Sequence of chain 1.B:
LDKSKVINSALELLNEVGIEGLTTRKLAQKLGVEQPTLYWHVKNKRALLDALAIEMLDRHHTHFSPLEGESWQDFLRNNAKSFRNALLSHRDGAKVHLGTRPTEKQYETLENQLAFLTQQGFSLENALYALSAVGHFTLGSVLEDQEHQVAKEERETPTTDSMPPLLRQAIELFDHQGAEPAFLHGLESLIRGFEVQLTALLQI

Binding-site contacts:
Ligand atom CE2 contacts residue TYR110 of chain 1.B at 3.5 Å (hydrophobic).
Ligand atom CE2 contacts residue PRO105 of chain 1.B at 3.6 Å (hydrophobic).
Ligand atom CB contacts residue GLU147 of chain 1.A at 3.5 Å.
Ligand atom CH3 contacts residue PHE86 of chain 1.B at 3.4 Å (hydrophobic).
Ligand atom O contacts residue GLU156 of chain 1.A at 3.2 Å (salt-bridge).
Ligand atom O contacts residue ARG104 of chain 1.B at 3.0 Å (salt-bridge).
Ligand atom CA contacts residue PHE177 of chain 1.A at 3.5 Å (hydrophobic).
Ligand atom OH contacts residue ALA182 of chain 1.A at 3.3 Å (h-bond).
Ligand atom CD1 contacts residue GLN152 of chain 1.A at 3.3 Å.
Ligand atom ND2 contacts residue HIS139 of chain 1.B at 3.0 Å (h-bond).
Ligand atom CZ2 contacts residue GLN116 of chain 1.B at 3.6 Å.
Ligand atom O contacts residue HIS139 of chain 1.B at 3.0 Å.
Ligand atom ND2 contacts residue GLU147 of chain 1.A at 3.6 Å.
Ligand atom O contacts residue PRO161 of chain 1.A at 3.5 Å.
Ligand atom CA contacts residue GLU156 of chain 1.A at 3.0 Å.
Ligand atom O contacts residue PHE177 of chain 1.A at 3.1 Å.
Ligand atom C contacts residue GLU156 of chain 1.A at 3.5 Å.
Ligand atom CB contacts residue GLU156 of chain 1.A at 3.0 Å.
Ligand atom CE1 contacts residue ALA182 of chain 1.A at 3.6 Å (hydrophobic).
Ligand atom CD contacts residue LYS155 of chain 1.A at 3.4 Å.
Ligand atom CB contacts residue GLY181 of chain 1.A at 3.5 Å.
Ligand atom CE3 contacts residue LEU131 of chain 1.B at 3.6 Å (hydrophobic).
Ligand atom CD2 contacts residue GLN152 of chain 1.A at 3.4 Å.
Ligand atom CB contacts residue PHE177 of chain 1.A at 3.5 Å (hydrophobic).
Ligand atom ND2 contacts residue ASP148 of chain 1.A at 2.7 Å (salt-bridge).
Ligand atom CD1 contacts residue LEU134 of chain 1.B at 3.5 Å (hydrophobic).
Ligand atom CG contacts residue LYS155 of chain 1.A at 3.2 Å.
Ligand atom O contacts residue PHE67 of chain 1.B at 3.6 Å.
Ligand atom CB contacts residue THR160 of chain 1.A at 3.5 Å.
Ligand atom O contacts residue HIS64 of chain 1.B at 2.9 Å (h-bond).
Ligand atom OD1 contacts residue HIS151 of chain 1.A at 3.5 Å (h-bond).
Ligand atom CZ2 contacts residue LEU113 of chain 1.B at 3.6 Å (hydrophobic).
Ligand atom CG2 contacts residue GLU147 of chain 1.A at 3.5 Å.
Ligand atom CG contacts residue GLN152 of chain 1.A at 3.3 Å.
Ligand atom OG1 contacts residue GLU147 of chain 1.A at 2.7 Å (salt-bridge).
Ligand atom NE1 contacts residue LEU134 of chain 1.B at 3.6 Å.
Ligand atom NE1 contacts residue GLN116 of chain 1.B at 3.6 Å (h-bond).
Ligand atom CD1 contacts residue ILE174 of chain 1.A at 3.2 Å (hydrophobic).
Ligand atom CE1 contacts residue GLN152 of chain 1.A at 3.4 Å.
Ligand atom O contacts residue SER135 of chain 1.B at 3.4 Å.

The small molecule below binds the protein below.
Small molecule (SMILES): CC(=O)N[C@@H](CC1=c2ccccc2=NC1)C(=O)N[C@H](C(=O)N[C@@H](CC1=c2ccccc2=NC1)C(=O)N[C@@H](CC(N)=O)C(=O)N[C@@H](C)C(=O)N[C@@H](Cc1ccc(O)cc1)C(=O)N[C@@H](C)C(=O)N[C@@H](Cc1ccccc1)C(=O)N[C@@H](C)C(=O)N[C@@H](C)C(=O)N1CCC[C@H]1C=O)[C@@H](C)O

Sequence of chain 1.A:
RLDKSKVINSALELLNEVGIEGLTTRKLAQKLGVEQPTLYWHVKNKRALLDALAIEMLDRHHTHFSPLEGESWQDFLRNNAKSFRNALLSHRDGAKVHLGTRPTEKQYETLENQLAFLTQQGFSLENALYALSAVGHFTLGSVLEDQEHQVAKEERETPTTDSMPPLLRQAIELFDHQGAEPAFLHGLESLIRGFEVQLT